Binding-site contacts:
Ligand atom C6 contacts residue ARG221 of chain 1.C at 4.0 Å.
Ligand atom O7 contacts residue VAL219 of chain 1.C at 4.0 Å.
Ligand atom O2 contacts residue THR108 of chain 1.F at 3.7 Å.
Ligand atom O3 contacts residue ASP111 of chain 1.F at 3.6 Å.
Ligand atom C8 contacts residue SER236 of chain 1.C at 3.8 Å.
Ligand atom C8 contacts residue ARG238 of chain 1.C at 3.4 Å.
Ligand atom O5 contacts residue ASN174 of chain 1.C at 2.3 Å (h-bond).
Ligand atom C7 contacts residue ARG221 of chain 1.C at 3.3 Å.
Ligand atom O6 contacts residue ASN28 of chain 1.F at 3.8 Å.
Ligand atom C3 contacts residue SER236 of chain 1.C at 3.6 Å.
Ligand atom O3 contacts residue ARG217 of chain 1.C at 3.2 Å (salt-bridge).
Ligand atom C7 contacts residue ARG238 of chain 1.C at 3.8 Å.
Ligand atom O5 contacts residue VAL219 of chain 1.C at 3.5 Å.
Ligand atom C7 contacts residue SER236 of chain 1.C at 3.8 Å.
Ligand atom C6 contacts residue TYR29 of chain 1.F at 3.7 Å (hydrophobic).
Ligand atom O6 contacts residue ARG217 of chain 1.C at 3.5 Å (salt-bridge).
Ligand atom N2 contacts residue ARG221 of chain 1.C at 3.5 Å (salt-bridge).
Ligand atom C2 contacts residue ASN174 of chain 1.C at 2.5 Å.
Ligand atom O5 contacts residue ASN28 of chain 1.F at 3.6 Å.
Ligand atom C8 contacts residue ASP111 of chain 1.F at 3.8 Å.
Ligand atom C2 contacts residue ARG221 of chain 1.C at 4.0 Å.
Ligand atom C1 contacts residue ASN174 of chain 1.C at 1.4 Å.
Ligand atom N2 contacts residue TYR29 of chain 1.F at 3.8 Å.
Ligand atom N2 contacts residue SER236 of chain 1.C at 3.0 Å (h-bond).
Ligand atom C8 contacts residue SER101 of chain 1.F at 3.5 Å.
Ligand atom C8 contacts residue ARG221 of chain 1.C at 3.6 Å.
Ligand atom O3 contacts residue SER236 of chain 1.C at 4.0 Å.
Ligand atom C7 contacts residue ARG217 of chain 1.C at 3.6 Å.
Ligand atom O7 contacts residue ARG238 of chain 1.C at 3.3 Å (salt-bridge).
Ligand atom C6 contacts residue SER220 of chain 1.C at 3.5 Å.
Ligand atom N2 contacts residue ASN174 of chain 1.C at 2.9 Å (h-bond).
Ligand atom C3 contacts residue ASN174 of chain 1.C at 3.8 Å.
Ligand atom C2 contacts residue SER236 of chain 1.C at 3.7 Å.
Ligand atom C7 contacts residue ASN174 of chain 1.C at 3.7 Å.
Ligand atom N2 contacts residue ASP111 of chain 1.F at 3.6 Å (salt-bridge).
Ligand atom C5 contacts residue ASN174 of chain 1.C at 3.6 Å.
Ligand atom O7 contacts residue ARG221 of chain 1.C at 3.6 Å (salt-bridge).
Ligand atom C3 contacts residue ARG221 of chain 1.C at 3.8 Å.
Ligand atom O7 contacts residue ARG217 of chain 1.C at 2.7 Å (salt-bridge).
Ligand atom O3 contacts residue ARG221 of chain 1.C at 2.6 Å (salt-bridge).

This small molecule binds to this protein.
Small molecule (SMILES): CC(=O)N[C@H]1[C@H](O[C@H]2[C@H](O)[C@@H](NC(C)=O)CO[C@@H]2CO)O[C@H](CO)[C@@H](O[C@@H]2O[C@H](CO[C@H]3O[C@H](CO)[C@@H](O)[C@H](O)[C@@H]3O)[C@@H](O)[C@H](O[C@H]3O[C@H](CO)[C@@H](O)[C@H](O)[C@@H]3O)[C@@H]2O)[C@@H]1O

Sequence of chain 1.C:
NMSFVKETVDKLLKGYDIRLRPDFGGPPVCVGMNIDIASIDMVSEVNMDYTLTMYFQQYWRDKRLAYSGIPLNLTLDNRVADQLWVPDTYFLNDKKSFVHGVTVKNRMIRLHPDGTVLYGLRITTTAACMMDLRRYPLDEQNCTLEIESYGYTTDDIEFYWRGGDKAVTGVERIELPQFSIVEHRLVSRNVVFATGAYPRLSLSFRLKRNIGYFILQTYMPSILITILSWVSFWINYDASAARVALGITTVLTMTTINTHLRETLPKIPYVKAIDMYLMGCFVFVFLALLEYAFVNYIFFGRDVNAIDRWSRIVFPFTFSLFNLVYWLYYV

Sequence of chain 1.F:
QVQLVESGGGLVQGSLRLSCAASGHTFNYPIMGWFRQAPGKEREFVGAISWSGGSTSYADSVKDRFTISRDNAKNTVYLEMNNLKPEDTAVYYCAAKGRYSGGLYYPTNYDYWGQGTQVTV